Sequence of chain 1.B:
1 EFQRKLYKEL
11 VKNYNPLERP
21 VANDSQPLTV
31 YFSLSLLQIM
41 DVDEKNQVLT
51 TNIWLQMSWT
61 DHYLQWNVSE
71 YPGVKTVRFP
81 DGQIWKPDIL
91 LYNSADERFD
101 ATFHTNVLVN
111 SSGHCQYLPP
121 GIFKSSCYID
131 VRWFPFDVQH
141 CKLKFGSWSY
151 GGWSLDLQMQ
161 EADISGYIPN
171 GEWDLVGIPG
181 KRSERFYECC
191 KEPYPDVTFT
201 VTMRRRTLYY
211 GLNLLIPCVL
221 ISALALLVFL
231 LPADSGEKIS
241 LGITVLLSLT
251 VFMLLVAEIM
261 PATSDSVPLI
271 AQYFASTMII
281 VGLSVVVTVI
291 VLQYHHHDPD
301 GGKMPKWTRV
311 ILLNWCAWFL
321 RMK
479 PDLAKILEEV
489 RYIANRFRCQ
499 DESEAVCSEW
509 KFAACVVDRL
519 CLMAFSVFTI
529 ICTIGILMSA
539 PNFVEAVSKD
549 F

The protein below binds the small molecule below.
Small molecule (SMILES): CC(=O)N[C@H]1[C@H](O[C@H]2[C@H](O)[C@@H](NC(C)=O)CO[C@@H]2CO)O[C@H](CO)[C@@H](O)[C@@H]1O

Binding-site contacts:
Ligand atom O5 contacts residue ASN23 of chain 1.B at 2.3 Å (h-bond).
Ligand atom O6 contacts residue SER25 of chain 1.B at 4.3 Å.
Ligand atom O6 contacts residue GLN26 of chain 1.B at 3.5 Å.
Ligand atom C5 contacts residue ASN23 of chain 1.B at 3.6 Å.
Ligand atom O7 contacts residue ASN23 of chain 1.B at 3.8 Å.
Ligand atom O5 contacts residue GLN26 of chain 1.B at 3.6 Å (h-bond).
Ligand atom C5 contacts residue SER25 of chain 1.B at 4.2 Å.
Ligand atom C1 contacts residue ASN23 of chain 1.B at 1.4 Å.
Ligand atom N2 contacts residue ASN23 of chain 1.B at 2.9 Å (h-bond).
Ligand atom C7 contacts residue ASN23 of chain 1.B at 3.5 Å.
Ligand atom C1 contacts residue SER25 of chain 1.B at 4.1 Å.
Ligand atom O5 contacts residue SER25 of chain 1.B at 4.2 Å.
Ligand atom C4 contacts residue ASN23 of chain 1.B at 4.2 Å.
Ligand atom C1 contacts residue GLN26 of chain 1.B at 3.9 Å.
Ligand atom C2 contacts residue ASN23 of chain 1.B at 2.5 Å.
Ligand atom C8 contacts residue ASN23 of chain 1.B at 4.2 Å.
Ligand atom C3 contacts residue ASN23 of chain 1.B at 3.8 Å.